A small-molecule ligand and the protein it binds are described below.
Small molecule (SMILES): CC(=O)N[C@@H]1[C@@H](O)[C@H](O)[C@@H](CO)O[C@H]1O

Binding-site contacts:
Ligand atom C8 contacts residue LYS122 of chain 1.A at 4.0 Å.
Ligand atom C8 contacts residue GLU123 of chain 1.A at 4.0 Å.
Ligand atom C7 contacts residue ASN126 of chain 1.A at 3.2 Å.
Ligand atom C3 contacts residue ASN126 of chain 1.A at 3.8 Å.
Ligand atom N2 contacts residue ASN126 of chain 1.A at 2.9 Å (h-bond).
Ligand atom C2 contacts residue ASN126 of chain 1.A at 2.5 Å.
Ligand atom C8 contacts residue ASN126 of chain 1.A at 4.4 Å.
Ligand atom O7 contacts residue ASN126 of chain 1.A at 3.0 Å (h-bond).
Ligand atom C1 contacts residue ASN126 of chain 1.A at 1.4 Å.
Ligand atom C4 contacts residue ASN126 of chain 1.A at 4.2 Å.
Ligand atom O5 contacts residue ASN126 of chain 1.A at 2.4 Å (h-bond).
Ligand atom C5 contacts residue ASN126 of chain 1.A at 3.7 Å.

Sequence of chain 1.A:
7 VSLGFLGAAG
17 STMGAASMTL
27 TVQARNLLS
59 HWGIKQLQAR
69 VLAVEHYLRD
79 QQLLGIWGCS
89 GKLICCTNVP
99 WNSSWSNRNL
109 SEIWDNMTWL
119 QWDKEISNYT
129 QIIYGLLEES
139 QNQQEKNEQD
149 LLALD